Binding-site contacts:
Ligand atom C3 contacts residue ARG303 of chain 1.K at 4.0 Å.
Ligand atom C1 contacts residue ASN308 of chain 1.L at 1.4 Å.
Ligand atom C6 contacts residue ARG303 of chain 1.K at 4.4 Å.
Ligand atom C1 contacts residue ARG303 of chain 1.K at 3.4 Å.
Ligand atom C8 contacts residue TRP306 of chain 1.L at 3.7 Å (hydrophobic).
Ligand atom C3 contacts residue ASN308 of chain 1.L at 3.8 Å.
Ligand atom C5 contacts residue ASN308 of chain 1.L at 3.7 Å.
Ligand atom C2 contacts residue ARG303 of chain 1.K at 4.2 Å.
Ligand atom O4 contacts residue ARG303 of chain 1.K at 4.4 Å.
Ligand atom C4 contacts residue ARG303 of chain 1.K at 4.1 Å.
Ligand atom C5 contacts residue ARG303 of chain 1.K at 3.3 Å.
Ligand atom O7 contacts residue TRP306 of chain 1.L at 4.0 Å.
Ligand atom C8 contacts residue ASN308 of chain 1.L at 4.3 Å.
Ligand atom O7 contacts residue ASN308 of chain 1.L at 3.1 Å (h-bond).
Ligand atom C7 contacts residue ASN308 of chain 1.L at 3.2 Å.
Ligand atom O5 contacts residue ASN308 of chain 1.L at 2.4 Å (h-bond).
Ligand atom O5 contacts residue ARG303 of chain 1.K at 3.5 Å (salt-bridge).
Ligand atom N2 contacts residue ASN308 of chain 1.L at 2.9 Å (h-bond).
Ligand atom C4 contacts residue ASN308 of chain 1.L at 4.2 Å.
Ligand atom C7 contacts residue TRP306 of chain 1.L at 4.3 Å (hydrophobic).
Ligand atom C2 contacts residue ASN308 of chain 1.L at 2.4 Å.

This small molecule binds to this protein.
Small molecule (SMILES): CC(=O)N[C@@H]1[C@@H](O)[C@H](O)[C@@H](CO)O[C@H]1O

Sequence of chain 1.L:
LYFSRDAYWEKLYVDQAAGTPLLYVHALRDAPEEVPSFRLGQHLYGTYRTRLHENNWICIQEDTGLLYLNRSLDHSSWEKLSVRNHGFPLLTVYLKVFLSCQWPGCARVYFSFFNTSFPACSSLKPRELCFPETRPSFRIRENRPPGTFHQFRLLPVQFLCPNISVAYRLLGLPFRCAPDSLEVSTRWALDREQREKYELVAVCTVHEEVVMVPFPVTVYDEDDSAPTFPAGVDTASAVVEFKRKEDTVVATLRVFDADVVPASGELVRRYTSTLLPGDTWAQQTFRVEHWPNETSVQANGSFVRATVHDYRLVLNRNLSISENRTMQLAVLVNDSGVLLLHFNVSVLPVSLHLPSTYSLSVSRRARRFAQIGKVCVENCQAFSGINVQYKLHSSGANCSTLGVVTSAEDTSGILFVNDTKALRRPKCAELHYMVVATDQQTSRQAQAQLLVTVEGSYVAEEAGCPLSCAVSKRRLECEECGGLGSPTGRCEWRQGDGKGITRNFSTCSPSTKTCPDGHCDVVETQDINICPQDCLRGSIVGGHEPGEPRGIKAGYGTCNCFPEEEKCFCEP

Sequence of chain 1.K:
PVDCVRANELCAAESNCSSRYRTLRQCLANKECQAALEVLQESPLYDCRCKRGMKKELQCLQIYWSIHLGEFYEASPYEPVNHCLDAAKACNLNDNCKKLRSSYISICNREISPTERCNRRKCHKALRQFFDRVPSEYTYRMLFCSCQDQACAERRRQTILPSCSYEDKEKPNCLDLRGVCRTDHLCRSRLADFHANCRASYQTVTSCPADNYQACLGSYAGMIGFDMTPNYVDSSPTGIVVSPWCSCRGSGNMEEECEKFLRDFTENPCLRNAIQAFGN